Sequence of chain 1.D:
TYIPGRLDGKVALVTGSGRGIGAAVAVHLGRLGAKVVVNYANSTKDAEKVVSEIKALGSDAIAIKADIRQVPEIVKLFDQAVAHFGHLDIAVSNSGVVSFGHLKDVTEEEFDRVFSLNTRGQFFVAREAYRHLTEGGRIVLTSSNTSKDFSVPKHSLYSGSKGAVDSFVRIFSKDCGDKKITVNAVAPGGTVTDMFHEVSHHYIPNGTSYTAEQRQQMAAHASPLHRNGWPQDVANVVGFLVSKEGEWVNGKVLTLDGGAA

The small molecule below binds the protein below.
Small molecule (SMILES): O=c1c(O)c(-c2ccc(O)cc2)oc2cc(O)cc(O)c12

Binding-site contacts:
Ligand atom O27 contacts residue TYR212 of chain 1.D at 3.8 Å.
Ligand atom C6 contacts residue TYR212 of chain 1.D at 3.7 Å (hydrophobic).
Ligand atom C15 contacts residue ALA228 of chain 1.D at 3.7 Å (hydrophobic).
Ligand atom C6 contacts residue ASN154 of chain 1.D at 3.4 Å.
Ligand atom C3 contacts residue GLY199 of chain 1.D at 3.8 Å.
Ligand atom O12 contacts residue TYR212 of chain 1.D at 3.7 Å.
Ligand atom C1 contacts residue TYR212 of chain 1.D at 3.2 Å (hydrophobic).
Ligand atom O29 contacts residue SER153 of chain 1.D at 3.8 Å.
Ligand atom O29 contacts residue ASN154 of chain 1.D at 2.5 Å (h-bond).
Ligand atom C16 contacts residue MET227 of chain 1.D at 3.8 Å (hydrophobic).
Ligand atom O29 contacts residue THR155 of chain 1.D at 3.9 Å.
Ligand atom O30 contacts residue PHE205 of chain 1.D at 3.8 Å.
Ligand atom C9 contacts residue PHE205 of chain 1.D at 3.4 Å (hydrophobic).
Ligand atom C10 contacts residue PHE205 of chain 1.D at 3.8 Å (hydrophobic).
Ligand atom C3 contacts residue TYR212 of chain 1.D at 3.4 Å (hydrophobic).
Ligand atom C14 contacts residue TYR212 of chain 1.D at 3.8 Å (hydrophobic).
Ligand atom O27 contacts residue ALA228 of chain 1.D at 3.8 Å.
Ligand atom C11 contacts residue TYR212 of chain 1.D at 3.6 Å (hydrophobic).
Ligand atom O13 contacts residue TYR212 of chain 1.D at 3.4 Å.
Ligand atom O13 contacts residue SER209 of chain 1.D at 3.6 Å.
Ligand atom O29 contacts residue NAP1 of chain 1.K at 3.6 Å.
Ligand atom O13 contacts residue PHE205 of chain 1.D at 3.2 Å.
Ligand atom O30 contacts residue TYR212 of chain 1.D at 3.4 Å.
Ligand atom C4 contacts residue GLY199 of chain 1.D at 3.8 Å.
Ligand atom C15 contacts residue TYR212 of chain 1.D at 3.9 Å (hydrophobic).
Ligand atom C10 contacts residue TYR212 of chain 1.D at 3.5 Å (hydrophobic).
Ligand atom O24 contacts residue MET227 of chain 1.D at 3.6 Å (h-bond).
Ligand atom C5 contacts residue ASN154 of chain 1.D at 3.5 Å.
Ligand atom C9 contacts residue TYR212 of chain 1.D at 3.3 Å (hydrophobic).
Ligand atom C4 contacts residue TYR212 of chain 1.D at 3.5 Å (hydrophobic).
Ligand atom O30 contacts residue NAP1 of chain 1.K at 3.5 Å (h-bond).
Ligand atom C16 contacts residue ALA228 of chain 1.D at 3.7 Å (hydrophobic).
Ligand atom C5 contacts residue GLY199 of chain 1.D at 3.7 Å.
Ligand atom C5 contacts residue TYR212 of chain 1.D at 3.6 Å (hydrophobic).
Ligand atom C2 contacts residue NAP1 of chain 1.K at 3.6 Å.
Ligand atom O27 contacts residue PHE205 of chain 1.D at 3.8 Å.
Ligand atom C2 contacts residue TYR212 of chain 1.D at 3.2 Å (hydrophobic).
Ligand atom O27 contacts residue SER209 of chain 1.D at 3.7 Å.
Ligand atom C18 contacts residue ALA231 of chain 1.D at 3.7 Å (hydrophobic).
Ligand atom C1 contacts residue NAP1 of chain 1.K at 3.5 Å.